Sequence of chain 1.A:
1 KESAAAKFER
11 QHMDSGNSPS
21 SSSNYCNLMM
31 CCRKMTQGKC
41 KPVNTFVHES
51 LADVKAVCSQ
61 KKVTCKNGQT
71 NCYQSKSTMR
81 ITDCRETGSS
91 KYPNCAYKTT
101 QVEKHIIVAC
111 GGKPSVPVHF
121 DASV

This protein binds this small molecule.
Small molecule (SMILES): O=c1ccn([C@@H]2OC(CO)[C@@H](OP(=O)(O)O)[C@@H]2O)c(=O)[nH]1

Sequence of chain 1.B:
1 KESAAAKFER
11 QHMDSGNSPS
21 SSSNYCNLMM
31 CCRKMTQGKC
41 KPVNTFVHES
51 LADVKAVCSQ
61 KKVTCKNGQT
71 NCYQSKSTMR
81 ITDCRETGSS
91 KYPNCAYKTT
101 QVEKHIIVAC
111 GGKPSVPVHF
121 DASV

Binding-site contacts:
Ligand atom O2P contacts residue GLN11 of chain 1.B at 3.5 Å (h-bond).
Ligand atom C1' contacts residue LYS41 of chain 1.A at 4.0 Å.
Ligand atom O4' contacts residue VAL43 of chain 1.A at 3.6 Å (h-bond).
Ligand atom N3 contacts residue THR45 of chain 1.A at 2.7 Å (h-bond).
Ligand atom C4 contacts residue VAL43 of chain 1.A at 4.1 Å (hydrophobic).
Ligand atom O2 contacts residue HIS12 of chain 1.B at 3.5 Å.
Ligand atom C2 contacts residue PHE120 of chain 1.A at 3.7 Å (hydrophobic).
Ligand atom C2' contacts residue LYS41 of chain 1.A at 3.6 Å.
Ligand atom C4 contacts residue THR45 of chain 1.A at 3.5 Å.
Ligand atom C5 contacts residue VAL43 of chain 1.A at 4.1 Å (hydrophobic).
Ligand atom O2 contacts residue PHE120 of chain 1.A at 3.9 Å.
Ligand atom O2' contacts residue HIS119 of chain 1.A at 3.5 Å.
Ligand atom O2P contacts residue LYS41 of chain 1.A at 3.7 Å.
Ligand atom N3 contacts residue VAL43 of chain 1.A at 4.1 Å.
Ligand atom C5 contacts residue LYS66 of chain 1.A at 3.9 Å.
Ligand atom O3' contacts residue LYS41 of chain 1.A at 3.0 Å (salt-bridge).
Ligand atom C4 contacts residue PHE120 of chain 1.A at 3.7 Å (hydrophobic).
Ligand atom O2' contacts residue PHE120 of chain 1.A at 2.3 Å (h-bond).
Ligand atom N3 contacts residue PHE120 of chain 1.A at 3.4 Å.
Ligand atom O2 contacts residue ASN44 of chain 1.A at 3.2 Å.
Ligand atom P contacts residue LYS41 of chain 1.A at 3.9 Å.
Ligand atom C2' contacts residue HIS12 of chain 1.B at 4.2 Å.
Ligand atom O4 contacts residue THR45 of chain 1.A at 3.5 Å (h-bond).
Ligand atom C5 contacts residue ASP121 of chain 1.A at 4.0 Å.
Ligand atom C2 contacts residue THR45 of chain 1.A at 3.6 Å.
Ligand atom O4 contacts residue PHE120 of chain 1.A at 3.6 Å.
Ligand atom O1P contacts residue HIS119 of chain 1.A at 2.8 Å (h-bond).
Ligand atom C1' contacts residue VAL43 of chain 1.A at 3.5 Å (hydrophobic).
Ligand atom C3' contacts residue HIS119 of chain 1.A at 3.8 Å.
Ligand atom O2 contacts residue THR45 of chain 1.A at 2.9 Å (h-bond).
Ligand atom O4 contacts residue SER123 of chain 1.A at 4.1 Å.
Ligand atom P contacts residue HIS119 of chain 1.A at 4.0 Å.
Ligand atom C2 contacts residue ASN44 of chain 1.A at 3.9 Å.
Ligand atom O4 contacts residue ALA122 of chain 1.A at 4.1 Å.
Ligand atom O2 contacts residue VAL43 of chain 1.A at 4.0 Å.
Ligand atom C4' contacts residue LYS41 of chain 1.A at 4.1 Å.
Ligand atom C2' contacts residue PHE120 of chain 1.A at 3.7 Å (hydrophobic).
Ligand atom N1 contacts residue VAL43 of chain 1.A at 4.0 Å.
Ligand atom C3' contacts residue LYS41 of chain 1.A at 4.0 Å.
Ligand atom O2' contacts residue HIS12 of chain 1.B at 4.0 Å.